Sequence of chain 1.A:
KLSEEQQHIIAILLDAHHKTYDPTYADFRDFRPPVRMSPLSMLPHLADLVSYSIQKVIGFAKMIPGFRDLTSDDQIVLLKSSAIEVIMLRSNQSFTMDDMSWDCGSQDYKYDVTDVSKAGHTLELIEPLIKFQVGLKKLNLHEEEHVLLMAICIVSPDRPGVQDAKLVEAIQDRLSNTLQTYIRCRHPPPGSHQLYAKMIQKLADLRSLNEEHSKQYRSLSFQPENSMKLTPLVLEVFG

Binding-site contacts:
Ligand atom C33 contacts residue 8BO1 of chain 1.C at 0.2 Å.
Ligand atom C19 contacts residue 8BO1 of chain 1.C at 0.1 Å.
Ligand atom C15 contacts residue 8BO1 of chain 1.C at 0.1 Å.
Ligand atom C35 contacts residue 8BO1 of chain 1.C at 0.2 Å.
Ligand atom C27 contacts residue 8BO1 of chain 1.C at 0.2 Å.
Ligand atom C17 contacts residue 8BO1 of chain 1.C at 0.1 Å.
Ligand atom O9 contacts residue 8BO1 of chain 1.C at 0.0 Å (h-bond).
Ligand atom C21 contacts residue 8BO1 of chain 1.C at 0.3 Å.
Ligand atom C34 contacts residue 8BO1 of chain 1.C at 0.2 Å.
Ligand atom C6 contacts residue 8BO1 of chain 1.C at 0.0 Å.
Ligand atom C16 contacts residue 8BO1 of chain 1.C at 0.1 Å.
Ligand atom C4 contacts residue 8BO1 of chain 1.C at 0.0 Å.
Ligand atom C30 contacts residue 8BO1 of chain 1.C at 0.2 Å.
Ligand atom C29 contacts residue 8BO1 of chain 1.C at 0.3 Å.
Ligand atom C18 contacts residue 8BO1 of chain 1.C at 0.0 Å.
Ligand atom C13 contacts residue 8BO1 of chain 1.C at 0.1 Å.
Ligand atom C23 contacts residue 8BO1 of chain 1.C at 0.1 Å.
Ligand atom C34 contacts residue ALA147 of chain 1.A at 2.9 Å (hydrophobic).
Ligand atom O8 contacts residue 8BO1 of chain 1.C at 0.0 Å (h-bond).
Ligand atom C26 contacts residue 8BO1 of chain 1.C at 1.4 Å.
Ligand atom O28 contacts residue 8BO1 of chain 1.C at 0.2 Å (h-bond).
Ligand atom C14 contacts residue 8BO1 of chain 1.C at 0.0 Å.
Ligand atom O9 contacts residue SER122 of chain 1.A at 2.8 Å (h-bond).
Ligand atom O36 contacts residue 8BO1 of chain 1.C at 0.2 Å (h-bond).
Ligand atom C31 contacts residue 8BO1 of chain 1.C at 0.2 Å.
Ligand atom C32 contacts residue 8BO1 of chain 1.C at 0.2 Å.
Ligand atom C2 contacts residue 8BO1 of chain 1.C at 0.0 Å.
Ligand atom C20 contacts residue 8BO1 of chain 1.C at 0.2 Å.
Ligand atom C5 contacts residue 8BO1 of chain 1.C at 0.0 Å.
Ligand atom O8 contacts residue SER81 of chain 1.A at 2.6 Å (h-bond).
Ligand atom C1 contacts residue 8BO1 of chain 1.C at 0.0 Å.
Ligand atom C3 contacts residue 8BO1 of chain 1.C at 0.0 Å.
Ligand atom C11 contacts residue 8BO1 of chain 1.C at 0.0 Å.
Ligand atom C10 contacts residue 8BO1 of chain 1.C at 0.0 Å.
Ligand atom C7 contacts residue 8BO1 of chain 1.C at 0.0 Å.
Ligand atom C25 contacts residue 8BO1 of chain 1.C at 1.7 Å.
Ligand atom O9 contacts residue TYR38 of chain 1.A at 2.8 Å (h-bond).
Ligand atom C24 contacts residue 8BO1 of chain 1.C at 0.5 Å.
Ligand atom C12 contacts residue 8BO1 of chain 1.C at 0.0 Å.
Ligand atom C22 contacts residue 8BO1 of chain 1.C at 0.3 Å.

This small molecule binds to this protein.
Small molecule (SMILES): C=C1[C@H](O)CC(=C/C=C2\CCC[C@]3(C)[C@@H]([C@H](C)CCC[C@@H](OC)c4ccc(O)cc4)CC[C@@H]23)C[C@H]1O